Sequence of chain 1.C:
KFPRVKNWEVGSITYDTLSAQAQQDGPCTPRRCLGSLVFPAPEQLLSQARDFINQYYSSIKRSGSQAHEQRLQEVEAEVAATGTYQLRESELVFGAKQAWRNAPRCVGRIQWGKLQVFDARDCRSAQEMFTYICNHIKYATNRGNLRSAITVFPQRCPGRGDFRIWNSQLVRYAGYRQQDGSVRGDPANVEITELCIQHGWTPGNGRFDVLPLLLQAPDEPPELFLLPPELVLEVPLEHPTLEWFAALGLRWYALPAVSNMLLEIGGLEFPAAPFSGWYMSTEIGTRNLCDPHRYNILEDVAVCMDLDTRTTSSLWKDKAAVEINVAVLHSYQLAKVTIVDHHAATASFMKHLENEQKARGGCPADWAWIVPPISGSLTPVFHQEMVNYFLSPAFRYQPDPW

Sequence of chain 1.D:
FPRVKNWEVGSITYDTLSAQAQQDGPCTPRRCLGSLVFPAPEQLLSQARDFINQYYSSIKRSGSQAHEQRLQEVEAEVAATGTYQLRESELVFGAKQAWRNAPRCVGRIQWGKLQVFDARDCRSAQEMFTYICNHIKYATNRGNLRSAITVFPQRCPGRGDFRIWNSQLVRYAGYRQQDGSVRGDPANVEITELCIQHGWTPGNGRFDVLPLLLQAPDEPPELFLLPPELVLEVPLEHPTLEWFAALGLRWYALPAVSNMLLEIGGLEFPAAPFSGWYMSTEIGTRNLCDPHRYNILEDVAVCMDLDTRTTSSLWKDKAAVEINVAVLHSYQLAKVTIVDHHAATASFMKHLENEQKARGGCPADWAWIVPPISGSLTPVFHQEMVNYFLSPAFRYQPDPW

A small-molecule ligand and the protein it binds are described below.
Small molecule (SMILES): Cc1cc(N)nc2cc(-c3ccc4c(c3)[C@@H](N)CCCC4)ccc12

Binding-site contacts:
Ligand atom C08 contacts residue HIS421 of chain 1.C at 4.1 Å.
Ligand atom C04 contacts residue PHE420 of chain 1.C at 3.9 Å (hydrophobic).
Ligand atom C30 contacts residue TRP34 of chain 1.C at 3.3 Å (hydrophobic).
Ligand atom C07 contacts residue VAL64 of chain 1.D at 3.3 Å (hydrophobic).
Ligand atom C24 contacts residue HIS331 of chain 1.D at 3.7 Å.
Ligand atom C10 contacts residue TRP407 of chain 1.D at 3.7 Å (hydrophobic).
Ligand atom C09 contacts residue TRP407 of chain 1.D at 3.9 Å (hydrophobic).
Ligand atom N02 contacts residue ALA406 of chain 1.D at 2.7 Å (h-bond).
Ligand atom C22 contacts residue HIS331 of chain 1.D at 3.8 Å.
Ligand atom C03 contacts residue TRP407 of chain 1.D at 3.8 Å (hydrophobic).
Ligand atom C07 contacts residue TRP34 of chain 1.C at 3.5 Å (hydrophobic).
Ligand atom C10 contacts residue PHE420 of chain 1.C at 4.1 Å (hydrophobic).
Ligand atom N02 contacts residue PHE420 of chain 1.C at 3.8 Å.
Ligand atom C04 contacts residue TRP405 of chain 1.C at 3.9 Å (hydrophobic).
Ligand atom C23 contacts residue TRP34 of chain 1.C at 4.1 Å (hydrophobic).
Ligand atom C26 contacts residue WRI1 of chain 1.JA at 3.7 Å.
Ligand atom C22 contacts residue TRP34 of chain 1.C at 3.8 Å (hydrophobic).
Ligand atom C02 contacts residue TRP407 of chain 1.D at 3.6 Å (hydrophobic).
Ligand atom C08 contacts residue VAL64 of chain 1.D at 3.9 Å (hydrophobic).
Ligand atom C02 contacts residue ALA406 of chain 1.D at 3.7 Å (hydrophobic).
Ligand atom C06 contacts residue PHE420 of chain 1.C at 4.0 Å (hydrophobic).
Ligand atom C11 contacts residue SER62 of chain 1.D at 3.6 Å.
Ligand atom N01 contacts residue TRP407 of chain 1.D at 3.5 Å.
Ligand atom C03 contacts residue ALA406 of chain 1.D at 3.9 Å (hydrophobic).
Ligand atom C25 contacts residue WRI1 of chain 1.JA at 3.6 Å.
Ligand atom C27 contacts residue HIS331 of chain 1.D at 3.5 Å.
Ligand atom N32 contacts residue WRI1 of chain 1.JA at 3.0 Å.
Ligand atom C11 contacts residue PHE420 of chain 1.C at 3.6 Å (hydrophobic).
Ligand atom C11 contacts residue TRP405 of chain 1.C at 3.4 Å (hydrophobic).
Ligand atom C21 contacts residue TRP34 of chain 1.C at 4.0 Å (hydrophobic).
Ligand atom C23 contacts residue HIS421 of chain 1.C at 4.0 Å.
Ligand atom C22 contacts residue HIS421 of chain 1.C at 3.2 Å.
Ligand atom C03 contacts residue TRP405 of chain 1.C at 3.7 Å (hydrophobic).
Ligand atom C05 contacts residue VAL64 of chain 1.D at 4.1 Å (hydrophobic).
Ligand atom N02 contacts residue TRP407 of chain 1.D at 3.6 Å.
Ligand atom C02 contacts residue PHE420 of chain 1.C at 3.8 Å (hydrophobic).
Ligand atom C31 contacts residue WRI1 of chain 1.JA at 3.5 Å.
Ligand atom C06 contacts residue VAL64 of chain 1.D at 3.4 Å (hydrophobic).
Ligand atom N01 contacts residue PHE420 of chain 1.C at 3.8 Å.
Ligand atom C23 contacts residue HIS331 of chain 1.D at 2.9 Å.